Sequence of chain 1.B:
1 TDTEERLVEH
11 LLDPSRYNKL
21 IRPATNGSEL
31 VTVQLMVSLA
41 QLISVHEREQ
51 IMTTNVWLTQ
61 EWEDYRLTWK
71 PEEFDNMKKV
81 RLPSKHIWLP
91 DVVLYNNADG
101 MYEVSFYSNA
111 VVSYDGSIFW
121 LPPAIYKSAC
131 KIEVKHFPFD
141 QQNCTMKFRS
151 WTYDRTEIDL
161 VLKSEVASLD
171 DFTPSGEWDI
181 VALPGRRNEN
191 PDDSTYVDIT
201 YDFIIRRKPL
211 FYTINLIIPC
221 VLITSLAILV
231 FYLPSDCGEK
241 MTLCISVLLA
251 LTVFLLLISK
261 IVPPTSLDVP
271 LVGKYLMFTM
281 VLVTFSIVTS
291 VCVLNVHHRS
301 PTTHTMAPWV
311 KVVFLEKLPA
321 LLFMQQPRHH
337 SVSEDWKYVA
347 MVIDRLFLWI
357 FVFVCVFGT

Binding-site contacts:
Ligand atom C3 contacts residue ARG186 of chain 1.B at 4.0 Å.
Ligand atom C1 contacts residue TYR122 of chain 1.I at 4.0 Å (hydrophobic).
Ligand atom N2 contacts residue TYR122 of chain 1.I at 3.0 Å (h-bond).
Ligand atom C2 contacts residue ASN143 of chain 1.B at 2.5 Å.
Ligand atom O5 contacts residue ASN143 of chain 1.B at 2.3 Å (h-bond).
Ligand atom N2 contacts residue ARG186 of chain 1.B at 3.9 Å.
Ligand atom O3 contacts residue ASN52 of chain 1.H at 3.7 Å.
Ligand atom O6 contacts residue ASN54 of chain 1.H at 3.6 Å (h-bond).
Ligand atom O4 contacts residue ASP202 of chain 1.B at 4.2 Å.
Ligand atom C3 contacts residue ASN143 of chain 1.B at 3.8 Å.
Ligand atom C7 contacts residue TYR122 of chain 1.I at 4.0 Å (hydrophobic).
Ligand atom C8 contacts residue TYR122 of chain 1.I at 4.1 Å (hydrophobic).
Ligand atom C4 contacts residue ASN143 of chain 1.B at 4.2 Å.
Ligand atom N2 contacts residue ILE204 of chain 1.B at 4.0 Å.
Ligand atom C5 contacts residue ASP202 of chain 1.B at 3.8 Å.
Ligand atom O7 contacts residue ASN52 of chain 1.H at 3.9 Å.
Ligand atom C6 contacts residue ASN54 of chain 1.H at 3.8 Å.
Ligand atom O7 contacts residue ARG186 of chain 1.B at 3.4 Å (salt-bridge).
Ligand atom O5 contacts residue ASP202 of chain 1.B at 4.3 Å.
Ligand atom O7 contacts residue ASN143 of chain 1.B at 2.9 Å (h-bond).
Ligand atom O3 contacts residue ARG186 of chain 1.B at 3.3 Å (salt-bridge).
Ligand atom C8 contacts residue ARG186 of chain 1.B at 4.2 Å.
Ligand atom C7 contacts residue ILE204 of chain 1.B at 3.8 Å (hydrophobic).
Ligand atom C1 contacts residue ASP202 of chain 1.B at 4.0 Å.
Ligand atom C8 contacts residue ILE204 of chain 1.B at 3.6 Å (hydrophobic).
Ligand atom C7 contacts residue ARG186 of chain 1.B at 3.6 Å.
Ligand atom C8 contacts residue TYR56 of chain 1.H at 4.2 Å (hydrophobic).
Ligand atom O5 contacts residue ARG186 of chain 1.B at 4.3 Å.
Ligand atom C3 contacts residue ASP202 of chain 1.B at 3.8 Å.
Ligand atom C8 contacts residue TYR121 of chain 1.I at 4.0 Å (hydrophobic).
Ligand atom O3 contacts residue TYR122 of chain 1.I at 4.2 Å.
Ligand atom C7 contacts residue ASN52 of chain 1.H at 4.2 Å.
Ligand atom N2 contacts residue ASN143 of chain 1.B at 2.9 Å (h-bond).
Ligand atom C3 contacts residue TYR122 of chain 1.I at 3.6 Å (hydrophobic).
Ligand atom C1 contacts residue ASN143 of chain 1.B at 1.4 Å.
Ligand atom C4 contacts residue ASP202 of chain 1.B at 4.2 Å.
Ligand atom C7 contacts residue ASN143 of chain 1.B at 3.1 Å.
Ligand atom C5 contacts residue ASN143 of chain 1.B at 3.6 Å.
Ligand atom C2 contacts residue ARG186 of chain 1.B at 3.8 Å.
Ligand atom C2 contacts residue TYR122 of chain 1.I at 3.7 Å (hydrophobic).

Sequence of chain 1.I:
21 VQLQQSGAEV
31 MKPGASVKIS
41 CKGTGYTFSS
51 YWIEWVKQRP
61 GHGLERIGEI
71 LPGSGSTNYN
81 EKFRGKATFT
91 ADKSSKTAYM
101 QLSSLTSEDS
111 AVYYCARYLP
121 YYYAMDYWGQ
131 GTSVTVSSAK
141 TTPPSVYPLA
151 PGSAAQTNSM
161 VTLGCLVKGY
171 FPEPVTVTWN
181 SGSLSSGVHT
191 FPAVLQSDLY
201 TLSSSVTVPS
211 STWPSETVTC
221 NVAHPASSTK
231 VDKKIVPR

Sequence of chain 1.H:
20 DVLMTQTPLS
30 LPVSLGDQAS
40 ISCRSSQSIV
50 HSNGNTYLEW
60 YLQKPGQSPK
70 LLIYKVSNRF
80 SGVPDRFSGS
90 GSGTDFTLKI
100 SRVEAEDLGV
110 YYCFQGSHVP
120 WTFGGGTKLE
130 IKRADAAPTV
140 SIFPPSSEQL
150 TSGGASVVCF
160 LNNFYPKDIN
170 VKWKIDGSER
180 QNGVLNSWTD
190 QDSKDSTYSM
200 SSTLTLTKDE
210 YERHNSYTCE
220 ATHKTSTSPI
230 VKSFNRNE

A protein and the small-molecule ligand that binds it are described below.
Small molecule (SMILES): CC(=O)N[C@H]1[C@H](O[C@H]2[C@H](O)[C@@H](NC(C)=O)CO[C@@H]2CO)O[C@H](CO)[C@@H](O[C@@H]2O[C@H](CO)[C@@H](O)[C@H](O)[C@@H]2O)[C@@H]1O